Binding-site contacts:
Ligand atom N contacts residue ILE14 of chain 3.B at 3.0 Å (h-bond).
Ligand atom C contacts residue THR16 of chain 3.B at 4.2 Å.
Ligand atom CB contacts residue THR16 of chain 3.B at 4.2 Å.
Ligand atom O contacts residue ARG18 of chain 3.B at 3.0 Å (salt-bridge).
Ligand atom O contacts residue ARG18 of chain 3.B at 3.6 Å (salt-bridge).
Ligand atom CD1 contacts residue THR16 of chain 3.B at 3.1 Å.
Ligand atom O contacts residue THR16 of chain 3.B at 3.1 Å (h-bond).
Ligand atom CB contacts residue ILE14 of chain 3.B at 4.1 Å (hydrophobic).
Ligand atom O contacts residue ILE14 of chain 3.B at 3.5 Å (h-bond).
Ligand atom CG contacts residue THR17 of chain 3.B at 4.3 Å.
Ligand atom CG contacts residue THR16 of chain 3.B at 4.0 Å.
Ligand atom CD2 contacts residue HIS157 of chain 3.B at 3.7 Å.
Ligand atom O contacts residue ILE14 of chain 3.B at 3.1 Å.
Ligand atom O contacts residue THR17 of chain 3.B at 3.8 Å.
Ligand atom CD2 contacts residue ASP106 of chain 3.B at 4.1 Å.
Ligand atom CD2 contacts residue VAL32 of chain 3.B at 3.9 Å (hydrophobic).
Ligand atom N contacts residue ILE14 of chain 3.B at 3.5 Å.
Ligand atom C contacts residue ILE14 of chain 3.B at 3.4 Å (hydrophobic).
Ligand atom N contacts residue THR16 of chain 3.B at 2.9 Å (h-bond).
Ligand atom C contacts residue ARG18 of chain 3.B at 3.8 Å.
Ligand atom CD1 contacts residue ASP12 of chain 3.B at 3.8 Å.
Ligand atom C contacts residue THR16 of chain 3.B at 3.7 Å.
Ligand atom CA contacts residue ARG18 of chain 3.B at 3.8 Å.
Ligand atom CB contacts residue ARG18 of chain 3.B at 4.2 Å.
Ligand atom C contacts residue ILE14 of chain 3.B at 3.6 Å (hydrophobic).
Ligand atom CA contacts residue ILE14 of chain 3.B at 3.3 Å (hydrophobic).
Ligand atom CD1 contacts residue ILE14 of chain 3.B at 3.6 Å (hydrophobic).
Ligand atom CB contacts residue THR17 of chain 3.B at 4.0 Å.
Ligand atom CD2 contacts residue THR17 of chain 3.B at 3.7 Å.
Ligand atom C contacts residue ARG18 of chain 3.B at 4.1 Å.
Ligand atom CE1 contacts residue ASP12 of chain 3.B at 3.5 Å.
Ligand atom CA contacts residue THR16 of chain 3.B at 3.6 Å.
Ligand atom CA contacts residue ILE14 of chain 3.B at 4.0 Å (hydrophobic).
Ligand atom CA contacts residue ASP12 of chain 3.B at 3.7 Å.
Ligand atom O contacts residue LEU15 of chain 3.B at 3.5 Å.
Ligand atom CB contacts residue LEU15 of chain 3.B at 4.1 Å (hydrophobic).
Ligand atom CG contacts residue ILE14 of chain 3.B at 4.2 Å (hydrophobic).
Ligand atom CD1 contacts residue TYR34 of chain 3.B at 3.0 Å (hydrophobic).
Ligand atom C contacts residue ILE14 of chain 3.B at 4.2 Å (hydrophobic).
Ligand atom N contacts residue ASP12 of chain 3.B at 4.1 Å.

Sequence of chain 3.B:
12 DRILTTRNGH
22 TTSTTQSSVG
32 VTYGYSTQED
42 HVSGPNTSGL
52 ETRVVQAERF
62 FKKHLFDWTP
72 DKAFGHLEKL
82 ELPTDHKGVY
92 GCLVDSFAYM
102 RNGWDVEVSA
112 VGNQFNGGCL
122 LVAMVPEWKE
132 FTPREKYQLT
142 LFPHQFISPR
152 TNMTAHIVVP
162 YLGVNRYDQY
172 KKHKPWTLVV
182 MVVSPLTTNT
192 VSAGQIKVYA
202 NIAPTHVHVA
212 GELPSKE

The small molecule below binds the protein below.
Small molecule (SMILES): CC(C)C[C@H](NC(=O)[C@H](C)NC(=O)CNC(=O)[C@@H](N)Cc1ccccc1)C(=O)N[C@@H](CC(C)C)C(=O)N[C@@H](C)C(=O)O